The protein below binds the small molecule below.
Small molecule (SMILES): OC(C(F)(F)F)C(F)(F)F

Binding-site contacts:
Ligand atom O4 contacts residue THR333 of chain 1.A at 3.5 Å.
Ligand atom F7 contacts residue VAL335 of chain 1.A at 4.5 Å.
Ligand atom F9 contacts residue ILE323 of chain 1.A at 4.1 Å.
Ligand atom C2 contacts residue ASP327 of chain 1.A at 4.4 Å.
Ligand atom C1 contacts residue ILE345 of chain 1.A at 4.5 Å (hydrophobic).
Ligand atom F5 contacts residue ILE345 of chain 1.A at 3.3 Å.
Ligand atom F8 contacts residue GLY349 of chain 1.A at 4.4 Å.
Ligand atom F8 contacts residue ILE345 of chain 1.A at 4.5 Å.
Ligand atom F10 contacts residue GLU348 of chain 1.A at 4.2 Å.
Ligand atom F9 contacts residue ASP327 of chain 1.A at 2.8 Å.
Ligand atom C3 contacts residue ASP327 of chain 1.A at 4.0 Å.
Ligand atom O4 contacts residue ASP327 of chain 1.A at 4.4 Å.
Ligand atom O4 contacts residue VAL335 of chain 1.A at 4.2 Å.
Ligand atom F10 contacts residue ASP327 of chain 1.A at 4.5 Å.
Ligand atom F8 contacts residue ARG276 of chain 1.A at 4.2 Å.

Sequence of chain 1.A:
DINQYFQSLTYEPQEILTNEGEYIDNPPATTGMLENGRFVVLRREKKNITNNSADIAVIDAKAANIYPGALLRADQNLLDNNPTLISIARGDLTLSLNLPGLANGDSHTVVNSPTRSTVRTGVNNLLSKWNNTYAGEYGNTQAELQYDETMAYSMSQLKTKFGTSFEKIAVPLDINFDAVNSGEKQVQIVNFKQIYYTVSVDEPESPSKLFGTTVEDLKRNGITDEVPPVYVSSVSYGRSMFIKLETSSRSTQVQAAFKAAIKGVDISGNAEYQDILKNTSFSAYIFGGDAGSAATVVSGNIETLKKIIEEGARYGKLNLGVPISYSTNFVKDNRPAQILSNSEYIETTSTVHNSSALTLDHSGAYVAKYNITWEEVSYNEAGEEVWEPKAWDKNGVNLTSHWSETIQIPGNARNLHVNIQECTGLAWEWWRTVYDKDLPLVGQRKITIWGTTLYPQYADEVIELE